Binding-site contacts:
Ligand atom C16 contacts residue SER8 of chain 2.A at 3.7 Å.
Ligand atom C13 contacts residue GLN4 of chain 1.A at 3.4 Å.
Ligand atom C1 contacts residue ALA5 of chain 1.A at 3.5 Å (hydrophobic).
Ligand atom C7 contacts residue SER8 of chain 2.A at 4.0 Å.
Ligand atom C6 contacts residue SER8 of chain 1.A at 3.9 Å.
Ligand atom C15 contacts residue ARG7 of chain 2.A at 3.6 Å.
Ligand atom C14 contacts residue GLN4 of chain 1.A at 3.6 Å.
Ligand atom C16 contacts residue SER8 of chain 1.A at 3.6 Å.
Ligand atom S contacts residue GLN4 of chain 1.A at 3.9 Å.
Ligand atom C16 contacts residue ARG7 of chain 2.A at 3.6 Å.
Ligand atom C1 contacts residue MET15 of chain 2.A at 4.0 Å (hydrophobic).
Ligand atom C12 contacts residue GLN4 of chain 1.A at 3.5 Å.
Ligand atom C4 contacts residue SER8 of chain 1.A at 3.5 Å.
Ligand atom C11 contacts residue GLN4 of chain 1.A at 3.3 Å.
Ligand atom O1 contacts residue ARG7 of chain 2.A at 3.9 Å.
Ligand atom C5 contacts residue SER8 of chain 1.A at 3.6 Å.
Ligand atom C7 contacts residue SER8 of chain 1.A at 3.3 Å.
Ligand atom C2 contacts residue ILE9 of chain 1.A at 3.7 Å (hydrophobic).
Ligand atom C12 contacts residue GLY11 of chain 2.A at 3.7 Å.
Ligand atom C10 contacts residue GLY11 of chain 2.A at 3.4 Å.
Ligand atom C7 contacts residue GLY11 of chain 2.A at 4.0 Å.
Ligand atom N contacts residue ALA5 of chain 1.A at 3.7 Å.
Ligand atom O2 contacts residue GLN4 of chain 1.A at 3.7 Å.
Ligand atom C8 contacts residue GLY11 of chain 2.A at 3.9 Å.
Ligand atom C3 contacts residue ILE9 of chain 1.A at 4.0 Å (hydrophobic).
Ligand atom C9 contacts residue GLY11 of chain 2.A at 3.7 Å.
Ligand atom C8 contacts residue SER8 of chain 1.A at 3.9 Å.
Ligand atom C4 contacts residue MET12 of chain 2.A at 3.8 Å (hydrophobic).
Ligand atom C9 contacts residue MET12 of chain 2.A at 4.1 Å (hydrophobic).
Ligand atom C6 contacts residue ALA5 of chain 1.A at 3.9 Å (hydrophobic).
Ligand atom C3 contacts residue SER8 of chain 1.A at 3.9 Å.
Ligand atom C5 contacts residue SER8 of chain 2.A at 3.1 Å.
Ligand atom C2 contacts residue ALA5 of chain 1.A at 3.7 Å (hydrophobic).
Ligand atom C11 contacts residue GLY11 of chain 2.A at 3.7 Å.
Ligand atom C6 contacts residue MET12 of chain 2.A at 4.1 Å (hydrophobic).
Ligand atom N contacts residue GLY11 of chain 2.A at 4.0 Å.
Ligand atom N contacts residue MET15 of chain 2.A at 4.0 Å.
Ligand atom C5 contacts residue MET12 of chain 2.A at 3.7 Å (hydrophobic).
Ligand atom O3 contacts residue ARG7 of chain 2.A at 4.0 Å.
Ligand atom C4 contacts residue SER8 of chain 2.A at 3.4 Å.

A small-molecule ligand and the protein it binds are described below.
Small molecule (SMILES): O=S(=O)(O)c1ccc2cc(N=C3C=CCC=C3)ccc2c1

Sequence of chain 1.A:
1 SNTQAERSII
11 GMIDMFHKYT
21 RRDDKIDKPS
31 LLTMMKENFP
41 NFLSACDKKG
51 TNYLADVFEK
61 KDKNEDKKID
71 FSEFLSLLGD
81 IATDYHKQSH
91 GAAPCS

Sequence of chain 2.A:
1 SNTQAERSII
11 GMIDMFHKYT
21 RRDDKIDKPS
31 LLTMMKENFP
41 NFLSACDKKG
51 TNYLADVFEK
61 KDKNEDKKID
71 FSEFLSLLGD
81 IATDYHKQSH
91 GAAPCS